Sequence of chain 1.F:
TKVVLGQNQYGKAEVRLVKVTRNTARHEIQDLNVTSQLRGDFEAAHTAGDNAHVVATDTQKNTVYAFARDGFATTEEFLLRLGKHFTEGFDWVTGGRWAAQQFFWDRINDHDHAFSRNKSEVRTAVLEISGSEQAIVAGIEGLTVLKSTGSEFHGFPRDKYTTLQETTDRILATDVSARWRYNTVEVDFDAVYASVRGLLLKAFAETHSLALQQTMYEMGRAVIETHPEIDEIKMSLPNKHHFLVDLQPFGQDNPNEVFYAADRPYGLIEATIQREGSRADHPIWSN

Binding-site contacts:
Ligand atom O13 contacts residue THR67 of chain 1.F at 3.5 Å.
Ligand atom O13 contacts residue TYR20 of chain 1.F at 3.4 Å.
Ligand atom N9 contacts residue ASN249 of chain 1.G at 3.9 Å.
Ligand atom C6 contacts residue PHE163 of chain 1.G at 3.6 Å (hydrophobic).
Ligand atom N1 contacts residue GLN223 of chain 1.G at 3.0 Å (h-bond).
Ligand atom C2 contacts residue PHE163 of chain 1.G at 3.7 Å (hydrophobic).
Ligand atom C2 contacts residue GLN223 of chain 1.G at 3.8 Å.
Ligand atom O24 contacts residue THR67 of chain 1.F at 2.9 Å (h-bond).
Ligand atom C2 contacts residue ARG180 of chain 1.G at 3.4 Å.
Ligand atom C2 contacts residue LEU222 of chain 1.G at 3.8 Å (hydrophobic).
Ligand atom O11 contacts residue LEU222 of chain 1.G at 2.7 Å (h-bond).
Ligand atom C8 contacts residue ASP68 of chain 1.F at 3.9 Å.
Ligand atom C8 contacts residue THR67 of chain 1.F at 3.0 Å.
Ligand atom N9 contacts residue THR67 of chain 1.F at 3.8 Å.
Ligand atom C5 contacts residue PHE163 of chain 1.G at 3.6 Å (hydrophobic).
Ligand atom N3 contacts residue PHE163 of chain 1.G at 3.8 Å.
Ligand atom N9 contacts residue PHE163 of chain 1.G at 3.7 Å.
Ligand atom O24 contacts residue ALA66 of chain 1.F at 3.8 Å.
Ligand atom N3 contacts residue ARG180 of chain 1.G at 3.1 Å (salt-bridge).
Ligand atom N3 contacts residue ASN249 of chain 1.G at 3.4 Å (h-bond).
Ligand atom N9 contacts residue ARG180 of chain 1.G at 3.6 Å (salt-bridge).
Ligand atom C8 contacts residue PHE163 of chain 1.G at 3.9 Å (hydrophobic).
Ligand atom N7 contacts residue THR67 of chain 1.F at 2.6 Å (h-bond).
Ligand atom C5 contacts residue THR67 of chain 1.F at 3.6 Å.
Ligand atom N7 contacts residue PHE163 of chain 1.G at 3.9 Å.
Ligand atom C6 contacts residue GLN223 of chain 1.G at 3.9 Å.
Ligand atom O11 contacts residue GLN223 of chain 1.G at 3.6 Å.
Ligand atom O11 contacts residue PHE163 of chain 1.G at 4.0 Å.
Ligand atom N7 contacts residue ALA66 of chain 1.F at 3.5 Å.
Ligand atom O24 contacts residue LEU174 of chain 1.G at 3.5 Å.
Ligand atom O24 contacts residue ASP68 of chain 1.F at 3.0 Å (salt-bridge).
Ligand atom O13 contacts residue VAL64 of chain 1.F at 3.4 Å.
Ligand atom C6 contacts residue THR67 of chain 1.F at 3.8 Å.
Ligand atom C4 contacts residue PHE163 of chain 1.G at 3.6 Å (hydrophobic).
Ligand atom O11 contacts residue ARG180 of chain 1.G at 2.8 Å (salt-bridge).
Ligand atom C4 contacts residue ASN249 of chain 1.G at 3.7 Å.
Ligand atom O13 contacts residue GLN223 of chain 1.G at 3.2 Å (h-bond).
Ligand atom C4 contacts residue ARG180 of chain 1.G at 3.7 Å.
Ligand atom O11 contacts residue ALA221 of chain 1.G at 3.5 Å.
Ligand atom N1 contacts residue PHE163 of chain 1.G at 3.7 Å.

The protein below binds the small molecule below.
Small molecule (SMILES): O=c1[nH]c(=O)c2[nH]c(=O)[nH]c2[nH]1

Sequence of chain 1.G:
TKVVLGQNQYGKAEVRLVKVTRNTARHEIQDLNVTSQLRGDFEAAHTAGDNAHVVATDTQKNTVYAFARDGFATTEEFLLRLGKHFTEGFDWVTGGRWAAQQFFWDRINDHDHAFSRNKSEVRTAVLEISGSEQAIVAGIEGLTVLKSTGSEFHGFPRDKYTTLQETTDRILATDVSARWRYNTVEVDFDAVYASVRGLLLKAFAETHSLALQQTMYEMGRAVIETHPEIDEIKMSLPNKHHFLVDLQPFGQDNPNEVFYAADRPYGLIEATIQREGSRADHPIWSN